The protein below binds the small molecule below.
Small molecule (SMILES): CCCc1cc(C(O)(CC)CC)ccc1-c1cc(OCc2ccc(CO)c(CO)c2)ccc1CC

Binding-site contacts:
Ligand atom C12 contacts residue HIS270 of chain 1.A at 3.7 Å.
Ligand atom C52 contacts residue ARG149 of chain 1.A at 3.2 Å.
Ligand atom O2 contacts residue HIS180 of chain 1.A at 2.9 Å (h-bond).
Ligand atom O2 contacts residue HIS270 of chain 1.A at 2.6 Å (h-bond).
Ligand atom C28 contacts residue LEU277 of chain 1.A at 3.8 Å (hydrophobic).
Ligand atom O49 contacts residue SER150 of chain 1.A at 3.0 Å.
Ligand atom C10 contacts residue SER150 of chain 1.A at 3.8 Å.
Ligand atom O49 contacts residue SER153 of chain 1.A at 3.1 Å (h-bond).
Ligand atom C5 contacts residue LEU108 of chain 1.A at 3.5 Å (hydrophobic).
Ligand atom C29 contacts residue ALA106 of chain 1.A at 3.6 Å (hydrophobic).
Ligand atom C28 contacts residue LEU287 of chain 1.A at 3.7 Å (hydrophobic).
Ligand atom O49 contacts residue TYR22 of chain 1.A at 2.7 Å (h-bond).
Ligand atom C23 contacts residue MET147 of chain 1.A at 3.4 Å (hydrophobic).
Ligand atom C9 contacts residue LEU105 of chain 1.A at 3.8 Å (hydrophobic).
Ligand atom C3 contacts residue SER150 of chain 1.A at 3.8 Å.
Ligand atom C24 contacts residue HIS180 of chain 1.A at 3.5 Å.
Ligand atom C1 contacts residue SER112 of chain 1.A at 3.5 Å.
Ligand atom C20 contacts residue VAL175 of chain 1.A at 3.7 Å (hydrophobic).
Ligand atom C28 contacts residue TYR274 of chain 1.A at 3.7 Å (hydrophobic).
Ligand atom C26 contacts residue HIS180 of chain 1.A at 3.5 Å.
Ligand atom C29 contacts residue VAL109 of chain 1.A at 3.8 Å (hydrophobic).
Ligand atom C21 contacts residue TRP161 of chain 1.A at 3.6 Å (hydrophobic).
Ligand atom C8 contacts residue LEU185 of chain 1.A at 3.7 Å (hydrophobic).
Ligand atom C2 contacts residue SER150 of chain 1.A at 3.8 Å.
Ligand atom C48 contacts residue TYR26 of chain 1.A at 3.6 Å (hydrophobic).
Ligand atom C6 contacts residue LEU108 of chain 1.A at 3.7 Å (hydrophobic).
Ligand atom O53 contacts residue SER112 of chain 1.A at 2.8 Å (h-bond).
Ligand atom O49 contacts residue ARG149 of chain 1.A at 3.4 Å (salt-bridge).
Ligand atom C11 contacts residue VAL109 of chain 1.A at 3.8 Å (hydrophobic).
Ligand atom C48 contacts residue TYR22 of chain 1.A at 3.4 Å (hydrophobic).
Ligand atom C4 contacts residue SER153 of chain 1.A at 3.7 Å.
Ligand atom C48 contacts residue SER153 of chain 1.A at 3.3 Å.
Ligand atom O53 contacts residue ARG149 of chain 1.A at 2.9 Å (salt-bridge).
Ligand atom C27 contacts residue VAL175 of chain 1.A at 3.2 Å (hydrophobic).
Ligand atom C12 contacts residue HIS180 of chain 1.A at 3.8 Å.
Ligand atom O2 contacts residue TYR274 of chain 1.A at 3.6 Å.
Ligand atom C27 contacts residue LEU185 of chain 1.A at 3.8 Å (hydrophobic).
Ligand atom C23 contacts residue ILE143 of chain 1.A at 3.4 Å (hydrophobic).
Ligand atom C52 contacts residue SER112 of chain 1.A at 3.8 Å.
Ligand atom C16 contacts residue HIS180 of chain 1.A at 3.5 Å.

Sequence of chain 1.A:
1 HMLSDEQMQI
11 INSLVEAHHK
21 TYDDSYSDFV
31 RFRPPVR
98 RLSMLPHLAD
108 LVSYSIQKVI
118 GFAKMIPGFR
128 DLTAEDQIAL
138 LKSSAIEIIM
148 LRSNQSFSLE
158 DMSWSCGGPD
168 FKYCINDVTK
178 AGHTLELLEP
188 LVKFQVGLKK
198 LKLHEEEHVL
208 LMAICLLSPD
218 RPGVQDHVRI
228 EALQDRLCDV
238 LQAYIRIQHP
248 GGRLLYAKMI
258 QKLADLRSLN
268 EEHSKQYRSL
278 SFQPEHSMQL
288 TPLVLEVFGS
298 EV